Binding-site contacts:
Ligand atom O26 contacts residue MET267 of chain 1.C at 3.9 Å.
Ligand atom C24 contacts residue TYR247 of chain 1.C at 3.9 Å (hydrophobic).
Ligand atom C5 contacts residue GLN280 of chain 1.C at 3.1 Å.
Ligand atom N16 contacts residue PHE283 of chain 1.C at 3.3 Å.
Ligand atom C1 contacts residue THR239 of chain 1.C at 3.7 Å.
Ligand atom C25 contacts residue PHE283 of chain 1.C at 3.5 Å (hydrophobic).
Ligand atom O17 contacts residue GLN280 of chain 1.C at 2.9 Å (h-bond).
Ligand atom C25 contacts residue MET267 of chain 1.C at 3.9 Å (hydrophobic).
Ligand atom N22 contacts residue MET267 of chain 1.C at 3.4 Å (h-bond).
Ligand atom C10 contacts residue LEU229 of chain 1.C at 3.7 Å (hydrophobic).
Ligand atom C15 contacts residue PHE250 of chain 1.C at 3.9 Å (hydrophobic).
Ligand atom C4 contacts residue VAL232 of chain 1.C at 3.7 Å (hydrophobic).
Ligand atom C18 contacts residue LEU189 of chain 1.C at 3.7 Å (hydrophobic).
Ligand atom N6 contacts residue ALA243 of chain 1.C at 3.7 Å.
Ligand atom N23 contacts residue MET267 of chain 1.C at 3.8 Å.
Ligand atom N2 contacts residue SER231 of chain 1.C at 3.4 Å.
Ligand atom C21 contacts residue MET267 of chain 1.C at 3.4 Å (hydrophobic).
Ligand atom N6 contacts residue THR239 of chain 1.C at 3.7 Å.
Ligand atom C29 contacts residue LEU189 of chain 1.C at 3.9 Å (hydrophobic).
Ligand atom N6 contacts residue VAL232 of chain 1.C at 3.8 Å.
Ligand atom N12 contacts residue PHE283 of chain 1.C at 3.5 Å.
Ligand atom C15 contacts residue PHE283 of chain 1.C at 3.8 Å (hydrophobic).
Ligand atom N27 contacts residue PHE283 of chain 1.C at 3.8 Å.
Ligand atom C21 contacts residue PHE283 of chain 1.C at 3.4 Å (hydrophobic).
Ligand atom C13 contacts residue PHE283 of chain 1.C at 3.5 Å (hydrophobic).
Ligand atom C24 contacts residue MET267 of chain 1.C at 3.9 Å (hydrophobic).
Ligand atom C20 contacts residue MET267 of chain 1.C at 3.6 Å (hydrophobic).
Ligand atom O17 contacts residue PHE283 of chain 1.C at 3.7 Å.
Ligand atom N23 contacts residue GLY279 of chain 1.C at 3.7 Å.
Ligand atom C1 contacts residue ALA243 of chain 1.C at 3.8 Å (hydrophobic).
Ligand atom C24 contacts residue PHE283 of chain 1.C at 3.8 Å (hydrophobic).
Ligand atom C5 contacts residue VAL232 of chain 1.C at 3.6 Å (hydrophobic).
Ligand atom C1 contacts residue SER231 of chain 1.C at 3.8 Å.
Ligand atom N2 contacts residue THR242 of chain 1.C at 3.9 Å.
Ligand atom C8 contacts residue PHE283 of chain 1.C at 3.7 Å (hydrophobic).
Ligand atom N7 contacts residue PHE283 of chain 1.C at 3.9 Å.
Ligand atom O26 contacts residue PHE283 of chain 1.C at 3.8 Å.
Ligand atom C20 contacts residue PHE283 of chain 1.C at 3.3 Å (hydrophobic).
Ligand atom C28 contacts residue MET267 of chain 1.C at 3.8 Å (hydrophobic).
Ligand atom C24 contacts residue GLN280 of chain 1.C at 3.7 Å.

The protein below binds the small molecule below.
Small molecule (SMILES): CNC(=O)c1c(NC(=O)c2nc(C3CC3)cnc2Nc2cncnc2)cnn1C

Sequence of chain 1.C:
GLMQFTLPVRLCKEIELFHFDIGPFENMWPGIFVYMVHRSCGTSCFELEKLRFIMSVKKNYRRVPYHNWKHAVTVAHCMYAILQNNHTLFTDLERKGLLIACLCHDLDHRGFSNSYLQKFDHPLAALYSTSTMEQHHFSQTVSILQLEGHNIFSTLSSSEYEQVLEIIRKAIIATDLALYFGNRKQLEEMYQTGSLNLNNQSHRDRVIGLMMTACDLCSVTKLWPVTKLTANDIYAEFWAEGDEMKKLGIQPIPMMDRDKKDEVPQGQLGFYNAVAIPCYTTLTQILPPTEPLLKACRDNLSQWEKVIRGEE